This protein binds this small molecule.
Small molecule (SMILES): O=C(O)c1cccc(O)c1

Binding-site contacts:
Ligand atom C1 contacts residue ILE191 of chain 1.J at 4.0 Å (hydrophobic).
Ligand atom C1' contacts residue PRO15 of chain 1.I at 3.9 Å (hydrophobic).
Ligand atom C3 contacts residue ILE191 of chain 1.J at 3.9 Å (hydrophobic).
Ligand atom C3 contacts residue PRO15 of chain 1.I at 3.8 Å (hydrophobic).
Ligand atom C5 contacts residue TYR147 of chain 1.J at 3.4 Å (hydrophobic).
Ligand atom C4 contacts residue ARG157 of chain 1.J at 3.9 Å.
Ligand atom C1' contacts residue TYR24 of chain 1.J at 3.3 Å (hydrophobic).
Ligand atom C6 contacts residue PRO15 of chain 1.I at 3.7 Å (hydrophobic).
Ligand atom C3 contacts residue GLY14 of chain 1.I at 4.0 Å.
Ligand atom C1 contacts residue PRO15 of chain 1.I at 3.4 Å (hydrophobic).
Ligand atom O2' contacts residue TRP149 of chain 1.J at 3.5 Å.
Ligand atom C2 contacts residue GLY14 of chain 1.I at 3.8 Å.
Ligand atom C4 contacts residue FE1 of chain 1.CA at 3.5 Å.
Ligand atom C4 contacts residue TYR147 of chain 1.J at 2.8 Å (hydrophobic).
Ligand atom C3 contacts residue TYR147 of chain 1.J at 3.8 Å (hydrophobic).
Ligand atom C4 contacts residue PRO15 of chain 1.I at 4.0 Å (hydrophobic).
Ligand atom O3 contacts residue ILE191 of chain 1.J at 4.1 Å.
Ligand atom O2' contacts residue TYR24 of chain 1.J at 4.0 Å.
Ligand atom O2' contacts residue ARG133 of chain 1.I at 4.1 Å.
Ligand atom C2 contacts residue TYR24 of chain 1.J at 4.0 Å (hydrophobic).
Ligand atom C6 contacts residue TRP149 of chain 1.J at 3.6 Å (hydrophobic).
Ligand atom C3 contacts residue FE1 of chain 1.CA at 3.9 Å.
Ligand atom C1' contacts residue ARG133 of chain 1.I at 4.2 Å.
Ligand atom O3 contacts residue HIS162 of chain 1.J at 3.3 Å.
Ligand atom O3 contacts residue ARG157 of chain 1.J at 3.1 Å (salt-bridge).
Ligand atom C1 contacts residue TRP149 of chain 1.J at 3.9 Å (hydrophobic).
Ligand atom O3 contacts residue GLY14 of chain 1.I at 3.8 Å.
Ligand atom O1' contacts residue ILE191 of chain 1.J at 4.1 Å.
Ligand atom O3 contacts residue GLN177 of chain 1.J at 3.5 Å (h-bond).
Ligand atom C2 contacts residue ILE191 of chain 1.J at 3.4 Å (hydrophobic).
Ligand atom O1' contacts residue GLY134 of chain 1.I at 4.1 Å.
Ligand atom O1' contacts residue ARG133 of chain 1.I at 3.6 Å.
Ligand atom C2 contacts residue PRO15 of chain 1.I at 3.4 Å (hydrophobic).
Ligand atom C5 contacts residue ARG157 of chain 1.J at 4.1 Å.
Ligand atom C3 contacts residue ARG157 of chain 1.J at 3.6 Å.
Ligand atom O3 contacts residue TYR147 of chain 1.J at 4.1 Å.
Ligand atom O3 contacts residue FE1 of chain 1.CA at 3.6 Å.
Ligand atom C1' contacts residue TRP149 of chain 1.J at 3.7 Å (hydrophobic).
Ligand atom O1' contacts residue TYR24 of chain 1.J at 2.1 Å (h-bond).
Ligand atom C5 contacts residue PRO15 of chain 1.I at 4.0 Å (hydrophobic).

Sequence of chain 1.J:
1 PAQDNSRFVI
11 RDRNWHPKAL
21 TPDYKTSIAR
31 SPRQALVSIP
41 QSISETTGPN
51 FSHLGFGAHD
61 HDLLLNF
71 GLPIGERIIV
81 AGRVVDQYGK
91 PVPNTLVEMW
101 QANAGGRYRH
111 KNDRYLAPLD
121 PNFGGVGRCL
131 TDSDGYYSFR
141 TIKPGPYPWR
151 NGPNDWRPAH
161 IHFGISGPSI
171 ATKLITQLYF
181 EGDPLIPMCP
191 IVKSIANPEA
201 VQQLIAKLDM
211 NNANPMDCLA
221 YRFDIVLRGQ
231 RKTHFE

Sequence of chain 1.I:
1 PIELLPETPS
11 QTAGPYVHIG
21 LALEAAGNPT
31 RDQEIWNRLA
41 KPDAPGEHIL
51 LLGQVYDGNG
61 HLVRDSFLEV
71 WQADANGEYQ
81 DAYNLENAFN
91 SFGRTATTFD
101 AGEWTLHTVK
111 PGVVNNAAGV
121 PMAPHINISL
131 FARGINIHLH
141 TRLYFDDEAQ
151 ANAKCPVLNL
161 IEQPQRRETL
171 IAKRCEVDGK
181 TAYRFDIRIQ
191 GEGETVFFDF